The small molecule below binds the protein below.
Small molecule (SMILES): C[C@@H]1O[C@H](O)[C@@H](O)[C@H](O)[C@@H]1O

Binding-site contacts:
Ligand atom O5 contacts residue PHE278 of chain 2.B at 4.0 Å.
Ligand atom C6 contacts residue PRO281 of chain 2.B at 3.8 Å (hydrophobic).
Ligand atom C5 contacts residue NAG1 of chain 2.W at 3.6 Å.
Ligand atom C3 contacts residue PHE278 of chain 2.B at 4.5 Å (hydrophobic).
Ligand atom O2 contacts residue NAG1 of chain 2.W at 3.3 Å (h-bond).
Ligand atom C2 contacts residue ASN245 of chain 2.B at 3.4 Å.
Ligand atom O5 contacts residue ASN245 of chain 2.B at 3.9 Å.
Ligand atom C2 contacts residue PHE278 of chain 2.B at 4.4 Å (hydrophobic).
Ligand atom C6 contacts residue PHE278 of chain 2.B at 4.4 Å (hydrophobic).
Ligand atom O3 contacts residue LEU249 of chain 2.B at 3.4 Å.
Ligand atom C1 contacts residue ASN245 of chain 2.B at 3.3 Å.
Ligand atom C3 contacts residue NAG1 of chain 2.W at 4.1 Å.
Ligand atom O4 contacts residue PHE278 of chain 2.B at 2.5 Å (h-bond).
Ligand atom C4 contacts residue NAG1 of chain 2.W at 4.4 Å.
Ligand atom C4 contacts residue PHE278 of chain 2.B at 3.9 Å (hydrophobic).
Ligand atom O2 contacts residue LYS248 of chain 2.B at 4.1 Å.
Ligand atom C5 contacts residue PHE278 of chain 2.B at 4.3 Å (hydrophobic).
Ligand atom O2 contacts residue ASN245 of chain 2.B at 3.1 Å (h-bond).
Ligand atom O4 contacts residue LEU249 of chain 2.B at 4.4 Å.
Ligand atom C2 contacts residue NAG1 of chain 2.W at 2.9 Å.
Ligand atom C1 contacts residue NAG1 of chain 2.W at 1.6 Å.
Ligand atom O5 contacts residue NAG1 of chain 2.W at 2.5 Å (h-bond).
Ligand atom O5 contacts residue PRO281 of chain 2.B at 4.1 Å.

Sequence of chain 2.B:
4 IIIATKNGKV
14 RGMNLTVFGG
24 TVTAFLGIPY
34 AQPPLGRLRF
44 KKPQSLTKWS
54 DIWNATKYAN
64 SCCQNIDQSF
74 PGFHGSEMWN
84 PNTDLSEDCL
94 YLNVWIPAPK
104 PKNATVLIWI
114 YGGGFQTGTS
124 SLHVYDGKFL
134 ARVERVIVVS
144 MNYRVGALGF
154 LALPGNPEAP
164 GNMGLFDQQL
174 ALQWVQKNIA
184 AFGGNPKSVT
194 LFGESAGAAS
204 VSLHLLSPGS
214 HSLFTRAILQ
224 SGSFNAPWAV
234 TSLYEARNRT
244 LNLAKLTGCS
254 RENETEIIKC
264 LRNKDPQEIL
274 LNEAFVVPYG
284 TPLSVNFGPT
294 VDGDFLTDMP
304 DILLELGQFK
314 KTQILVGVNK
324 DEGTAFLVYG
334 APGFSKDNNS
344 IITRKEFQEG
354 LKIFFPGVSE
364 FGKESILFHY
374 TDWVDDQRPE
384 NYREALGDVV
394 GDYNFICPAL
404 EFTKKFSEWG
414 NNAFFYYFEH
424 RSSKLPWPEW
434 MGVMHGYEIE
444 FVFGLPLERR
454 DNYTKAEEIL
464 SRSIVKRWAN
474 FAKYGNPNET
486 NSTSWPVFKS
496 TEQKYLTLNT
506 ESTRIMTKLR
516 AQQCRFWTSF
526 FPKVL